Binding-site contacts:
Ligand atom O7 contacts residue ILE247 of chain 1.P at 4.3 Å.
Ligand atom C2 contacts residue ASN204 of chain 1.P at 2.6 Å.
Ligand atom O7 contacts residue ASN204 of chain 1.P at 3.0 Å (h-bond).
Ligand atom O6 contacts residue ASN204 of chain 1.P at 4.0 Å.
Ligand atom C5 contacts residue ASN204 of chain 1.P at 3.6 Å.
Ligand atom C8 contacts residue ASN204 of chain 1.P at 4.4 Å.
Ligand atom C6 contacts residue ASN204 of chain 1.P at 4.4 Å.
Ligand atom C1 contacts residue ASN204 of chain 1.P at 1.4 Å.
Ligand atom N2 contacts residue ASN204 of chain 1.P at 3.0 Å (h-bond).
Ligand atom O5 contacts residue ASN204 of chain 1.P at 2.4 Å (h-bond).
Ligand atom C8 contacts residue SER244 of chain 1.P at 4.5 Å.
Ligand atom C3 contacts residue ASN204 of chain 1.P at 3.9 Å.
Ligand atom C4 contacts residue ASN204 of chain 1.P at 4.3 Å.
Ligand atom C8 contacts residue GLU245 of chain 1.P at 4.4 Å.
Ligand atom C7 contacts residue ASN204 of chain 1.P at 3.2 Å.

A small-molecule ligand and the protein it binds are described below.
Small molecule (SMILES): CC(=O)N[C@H]1[C@H](O[C@H]2[C@H](O)[C@@H](NC(C)=O)CO[C@@H]2CO)O[C@H](CO)[C@@H](O)[C@@H]1O

Sequence of chain 1.P:
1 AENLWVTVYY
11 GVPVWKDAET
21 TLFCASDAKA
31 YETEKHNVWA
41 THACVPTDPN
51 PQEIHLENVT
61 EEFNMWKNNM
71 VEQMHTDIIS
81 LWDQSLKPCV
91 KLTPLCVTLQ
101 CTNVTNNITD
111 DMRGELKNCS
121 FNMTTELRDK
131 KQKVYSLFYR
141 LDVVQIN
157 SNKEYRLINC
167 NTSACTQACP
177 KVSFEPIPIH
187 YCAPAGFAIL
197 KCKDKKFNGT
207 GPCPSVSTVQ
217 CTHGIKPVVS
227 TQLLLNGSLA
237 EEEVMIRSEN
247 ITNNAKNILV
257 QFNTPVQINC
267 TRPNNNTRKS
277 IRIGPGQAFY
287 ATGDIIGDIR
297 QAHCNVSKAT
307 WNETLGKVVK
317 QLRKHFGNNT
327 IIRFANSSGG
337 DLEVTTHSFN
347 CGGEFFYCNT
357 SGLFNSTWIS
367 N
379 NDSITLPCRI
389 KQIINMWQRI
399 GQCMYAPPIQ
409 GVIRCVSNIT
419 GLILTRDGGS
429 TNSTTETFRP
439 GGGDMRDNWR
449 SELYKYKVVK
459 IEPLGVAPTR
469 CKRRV